Sequence of chain 1.B:
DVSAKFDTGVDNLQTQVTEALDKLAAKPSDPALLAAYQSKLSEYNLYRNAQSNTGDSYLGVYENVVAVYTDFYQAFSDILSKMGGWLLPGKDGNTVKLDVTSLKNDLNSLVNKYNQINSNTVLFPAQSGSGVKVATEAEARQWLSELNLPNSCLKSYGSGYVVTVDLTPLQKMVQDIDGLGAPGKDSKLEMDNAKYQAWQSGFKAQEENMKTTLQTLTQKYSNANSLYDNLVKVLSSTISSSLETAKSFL

Binding-site contacts:
Ligand atom C24 contacts residue TYR50 of chain 1.B at 3.4 Å (hydrophobic).
Ligand atom C6 contacts residue THR31 of chain 1.B at 3.8 Å.
Ligand atom C13 contacts residue TYR50 of chain 1.B at 4.2 Å (hydrophobic).
Ligand atom C18 contacts residue TYR57 of chain 1.B at 3.7 Å (hydrophobic).
Ligand atom C8 contacts residue ALA191 of chain 1.B at 4.4 Å (hydrophobic).
Ligand atom C20 contacts residue SER198 of chain 1.B at 3.9 Å.
Ligand atom C18 contacts residue LEU54 of chain 1.B at 4.2 Å (hydrophobic).
Ligand atom O2 contacts residue GLN27 of chain 1.B at 4.5 Å.
Ligand atom C19 contacts residue SER198 of chain 1.B at 4.3 Å.
Ligand atom C20 contacts residue LEU54 of chain 1.B at 4.4 Å (hydrophobic).
Ligand atom C7 contacts residue GLN195 of chain 1.B at 3.7 Å.
Ligand atom C5 contacts residue GLN27 of chain 1.B at 3.9 Å.
Ligand atom C18 contacts residue GLN195 of chain 1.B at 4.2 Å.
Ligand atom C20 contacts residue GLN195 of chain 1.B at 4.4 Å.
Ligand atom C15 contacts residue ARG194 of chain 1.B at 3.9 Å.
Ligand atom C1 contacts residue GLN27 of chain 1.B at 4.0 Å.
Ligand atom O1 contacts residue LEU34 of chain 1.B at 3.9 Å.
Ligand atom C20 contacts residue TYR50 of chain 1.B at 3.6 Å (hydrophobic).
Ligand atom C13 contacts residue LEU34 of chain 1.B at 4.3 Å (hydrophobic).
Ligand atom C24 contacts residue LEU34 of chain 1.B at 3.6 Å (hydrophobic).
Ligand atom C14 contacts residue VAL30 of chain 1.B at 4.2 Å (hydrophobic).
Ligand atom C16 contacts residue ARG194 of chain 1.B at 3.9 Å.
Ligand atom C6 contacts residue GLN27 of chain 1.B at 4.1 Å.
Ligand atom C15 contacts residue GLN195 of chain 1.B at 3.9 Å.
Ligand atom C5 contacts residue THR31 of chain 1.B at 4.2 Å.
Ligand atom C19 contacts residue TYR50 of chain 1.B at 3.9 Å (hydrophobic).
Ligand atom C12 contacts residue TYR50 of chain 1.B at 4.3 Å (hydrophobic).

A small-molecule ligand and the protein it binds are described below.
Small molecule (SMILES): C[C@H](CCC(=O)O)[C@H]1CC[C@H]2[C@@H]3CC[C@@H]4C[C@H](O)CC[C@]4(C)[C@H]3C[C@H](O)[C@]12C